This small molecule binds to this protein.
Small molecule (SMILES): Nc1ncnc2c1ncn2[C@@H]1O[C@H](COP(=O)(O)OP(=O)(O)OP(O)(O)=S)[C@@H](O)[C@H]1O

Binding-site contacts:
Ligand atom N7 contacts residue ARG92 of chain 1.D at 3.0 Å (salt-bridge).
Ligand atom O2A contacts residue HIS19 of chain 1.D at 3.7 Å.
Ligand atom N6 contacts residue ILE128 of chain 1.D at 3.0 Å (h-bond).
Ligand atom N6 contacts residue TYR125 of chain 1.D at 2.8 Å (h-bond).
Ligand atom O2A contacts residue PHE12 of chain 1.D at 3.5 Å (h-bond).
Ligand atom O2G contacts residue SER131 of chain 1.D at 3.0 Å (h-bond).
Ligand atom O2' contacts residue GLY90 of chain 1.D at 2.4 Å (h-bond).
Ligand atom N6 contacts residue ARG92 of chain 1.D at 3.8 Å.
Ligand atom C5' contacts residue PRO9 of chain 1.D at 3.6 Å (hydrophobic).
Ligand atom C5' contacts residue GLY10 of chain 1.D at 3.8 Å.
Ligand atom C8 contacts residue HIS19 of chain 1.D at 3.7 Å.
Ligand atom N1 contacts residue ARG92 of chain 1.D at 3.8 Å.
Ligand atom O3' contacts residue ARG89 of chain 1.D at 2.8 Å (salt-bridge).
Ligand atom N1 contacts residue GLY18 of chain 1.D at 3.7 Å.
Ligand atom N1 contacts residue SER121 of chain 1.D at 3.1 Å (h-bond).
Ligand atom O4' contacts residue HIS19 of chain 1.D at 3.4 Å (h-bond).
Ligand atom S1G contacts residue ARG92 of chain 1.D at 3.5 Å (salt-bridge).
Ligand atom C2' contacts residue GLY90 of chain 1.D at 3.7 Å.
Ligand atom S1G contacts residue SER129 of chain 1.D at 3.6 Å.
Ligand atom N7 contacts residue ILE128 of chain 1.D at 3.4 Å (h-bond).
Ligand atom O3G contacts residue ARG92 of chain 1.D at 3.5 Å (salt-bridge).
Ligand atom C2 contacts residue GLY18 of chain 1.D at 3.7 Å.
Ligand atom O2B contacts residue ARG92 of chain 1.D at 3.5 Å (salt-bridge).
Ligand atom O5' contacts residue HIS19 of chain 1.D at 3.0 Å.
Ligand atom O1A contacts residue SER11 of chain 1.D at 3.4 Å (h-bond).
Ligand atom C2 contacts residue SER121 of chain 1.D at 3.7 Å.
Ligand atom C2' contacts residue ARG92 of chain 1.D at 3.7 Å.
Ligand atom N3 contacts residue ILE22 of chain 1.D at 3.7 Å.
Ligand atom O1A contacts residue GLY10 of chain 1.D at 3.8 Å.
Ligand atom C2 contacts residue ILE22 of chain 1.D at 3.6 Å (hydrophobic).
Ligand atom C5' contacts residue ARG89 of chain 1.D at 3.8 Å.
Ligand atom C6 contacts residue ARG92 of chain 1.D at 3.6 Å.
Ligand atom C6 contacts residue GLY18 of chain 1.D at 3.5 Å.
Ligand atom O3' contacts residue GLU100 of chain 1.D at 2.7 Å (salt-bridge).
Ligand atom S1G contacts residue SER130 of chain 1.D at 3.2 Å (h-bond).
Ligand atom O2A contacts residue SER11 of chain 1.D at 3.6 Å.
Ligand atom C8 contacts residue ARG92 of chain 1.D at 3.3 Å.
Ligand atom O2G contacts residue SER130 of chain 1.D at 3.4 Å (h-bond).
Ligand atom N6 contacts residue GLY18 of chain 1.D at 3.4 Å.
Ligand atom C5 contacts residue ARG92 of chain 1.D at 3.5 Å.

Sequence of chain 1.D:
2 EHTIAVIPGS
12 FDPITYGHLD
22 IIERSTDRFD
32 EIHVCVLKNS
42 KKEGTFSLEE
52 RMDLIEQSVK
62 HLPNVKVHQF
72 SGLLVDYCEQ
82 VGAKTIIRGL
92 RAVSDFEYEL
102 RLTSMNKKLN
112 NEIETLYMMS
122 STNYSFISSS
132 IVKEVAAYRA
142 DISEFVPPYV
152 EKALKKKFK